A small-molecule ligand and the protein it binds are described below.
Small molecule (SMILES): NC(N)=NCCC[C@H](N)C(=O)NCC(=O)N1CCC[C@H]1C(=O)NCC(=O)N[C@H](C=O)CS

Sequence of chain 1.A:
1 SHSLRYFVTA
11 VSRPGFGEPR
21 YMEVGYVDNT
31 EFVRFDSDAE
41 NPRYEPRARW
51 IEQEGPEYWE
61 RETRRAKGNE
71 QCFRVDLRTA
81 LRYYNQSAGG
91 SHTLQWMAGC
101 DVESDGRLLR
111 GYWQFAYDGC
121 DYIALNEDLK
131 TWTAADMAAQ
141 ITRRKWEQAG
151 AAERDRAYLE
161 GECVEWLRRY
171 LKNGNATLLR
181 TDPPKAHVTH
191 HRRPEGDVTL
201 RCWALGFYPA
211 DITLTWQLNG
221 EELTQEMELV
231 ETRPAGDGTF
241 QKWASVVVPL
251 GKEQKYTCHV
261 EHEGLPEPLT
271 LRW

Binding-site contacts:
Ligand atom C contacts residue ARG65 of chain 1.A at 3.5 Å.
Ligand atom CA contacts residue ARG65 of chain 1.A at 3.3 Å.
Ligand atom O contacts residue ARG65 of chain 1.A at 3.4 Å.
Ligand atom O contacts residue TYR158 of chain 1.A at 2.5 Å (h-bond).
Ligand atom NE contacts residue GLU162 of chain 1.A at 3.6 Å (salt-bridge).
Ligand atom O contacts residue ARG65 of chain 1.A at 2.8 Å (salt-bridge).
Ligand atom CZ contacts residue ARG61 of chain 1.A at 3.4 Å.
Ligand atom CA contacts residue ASN69 of chain 1.A at 3.1 Å.
Ligand atom CD contacts residue TRP166 of chain 1.A at 3.6 Å (hydrophobic).
Ligand atom CA contacts residue TYR6 of chain 1.A at 3.5 Å (hydrophobic).
Ligand atom NH2 contacts residue GLU162 of chain 1.A at 3.5 Å (salt-bridge).
Ligand atom O contacts residue ASN69 of chain 1.A at 2.9 Å (h-bond).
Ligand atom NH1 contacts residue ARG61 of chain 1.A at 3.4 Å (salt-bridge).
Ligand atom C contacts residue TYR158 of chain 1.A at 3.6 Å (hydrophobic).
Ligand atom N contacts residue TYR158 of chain 1.A at 3.6 Å.
Ligand atom CD contacts residue ARG61 of chain 1.A at 3.6 Å.
Ligand atom SG contacts residue ASN69 of chain 1.A at 3.6 Å.
Ligand atom NE contacts residue TRP166 of chain 1.A at 3.7 Å.
Ligand atom CD contacts residue TYR158 of chain 1.A at 3.6 Å (hydrophobic).
Ligand atom C contacts residue ASN69 of chain 1.A at 3.2 Å.
Ligand atom N contacts residue ASN69 of chain 1.A at 2.4 Å (h-bond).
Ligand atom SG contacts residue CYS72 of chain 1.A at 2.0 Å (h-bond).
Ligand atom CA contacts residue TYR158 of chain 1.A at 3.5 Å (hydrophobic).
Ligand atom N contacts residue TYR6 of chain 1.A at 3.3 Å (h-bond).
Ligand atom O contacts residue TYR158 of chain 1.A at 3.5 Å.
Ligand atom NH1 contacts residue TRP166 of chain 1.A at 3.1 Å.
Ligand atom C contacts residue TYR6 of chain 1.A at 3.3 Å (hydrophobic).
Ligand atom N contacts residue TRP166 of chain 1.A at 3.3 Å.
Ligand atom CA contacts residue TYR6 of chain 1.A at 3.6 Å (hydrophobic).
Ligand atom CZ contacts residue TRP166 of chain 1.A at 3.5 Å (hydrophobic).
Ligand atom O contacts residue ARG154 of chain 1.A at 3.5 Å (salt-bridge).
Ligand atom C contacts residue ARG65 of chain 1.A at 3.5 Å.
Ligand atom CA contacts residue TYR170 of chain 1.A at 3.6 Å (hydrophobic).
Ligand atom CG contacts residue TRP96 of chain 1.A at 3.5 Å (hydrophobic).
Ligand atom N contacts residue GLU62 of chain 1.A at 3.0 Å (salt-bridge).
Ligand atom CB contacts residue CYS72 of chain 1.A at 3.1 Å (hydrophobic).
Ligand atom CA contacts residue ASN69 of chain 1.A at 3.3 Å.
Ligand atom N contacts residue TYR170 of chain 1.A at 3.3 Å (h-bond).
Ligand atom C contacts residue TYR158 of chain 1.A at 3.5 Å (hydrophobic).
Ligand atom CG contacts residue TRP166 of chain 1.A at 3.4 Å (hydrophobic).